Sequence of chain 19.A:
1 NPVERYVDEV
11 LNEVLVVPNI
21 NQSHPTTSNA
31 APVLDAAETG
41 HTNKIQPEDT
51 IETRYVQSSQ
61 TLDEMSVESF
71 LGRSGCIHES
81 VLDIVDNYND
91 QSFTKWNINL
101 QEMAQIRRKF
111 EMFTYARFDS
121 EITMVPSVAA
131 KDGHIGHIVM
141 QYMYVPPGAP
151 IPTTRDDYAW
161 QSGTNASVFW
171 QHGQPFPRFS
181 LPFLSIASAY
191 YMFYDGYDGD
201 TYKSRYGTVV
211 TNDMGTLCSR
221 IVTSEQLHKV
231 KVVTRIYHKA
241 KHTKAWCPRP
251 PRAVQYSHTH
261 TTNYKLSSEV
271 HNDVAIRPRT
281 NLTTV

A protein and the small-molecule ligand that binds it are described below.
Small molecule (SMILES): Cc1cc(CCCOc2c(C)cc(-c3nnn(C)n3)cc2C)on1

Binding-site contacts:
Ligand atom C4 contacts residue LEU100 of chain 19.A at 3.9 Å (hydrophobic).
Ligand atom C5B contacts residue LEU181 of chain 19.A at 3.6 Å (hydrophobic).
Ligand atom C1B contacts residue ILE98 of chain 19.A at 3.7 Å (hydrophobic).
Ligand atom C2A contacts residue PHE179 of chain 19.A at 3.5 Å (hydrophobic).
Ligand atom N5A contacts residue PHE179 of chain 19.A at 3.3 Å.
Ligand atom N2 contacts residue LEU100 of chain 19.A at 3.8 Å.
Ligand atom C1C contacts residue MET214 of chain 19.A at 3.2 Å (hydrophobic).
Ligand atom N5A contacts residue MET124 of chain 19.A at 3.9 Å.
Ligand atom C3 contacts residue LEU100 of chain 19.A at 3.8 Å (hydrophobic).
Ligand atom C4 contacts residue MET214 of chain 19.A at 3.7 Å (hydrophobic).
Ligand atom C6B contacts residue LEU181 of chain 19.A at 3.5 Å (hydrophobic).
Ligand atom N4A contacts residue TYR144 of chain 19.A at 3.7 Å.
Ligand atom N2 contacts residue MET214 of chain 19.A at 3.8 Å.
Ligand atom N3A contacts residue PHE179 of chain 19.A at 3.7 Å.
Ligand atom N1A contacts residue PHE179 of chain 19.A at 3.3 Å.
Ligand atom O1B contacts residue ILE98 of chain 19.A at 3.2 Å.
Ligand atom N1A contacts residue MET124 of chain 19.A at 3.6 Å.
Ligand atom N1A contacts residue LEU217 of chain 19.A at 3.3 Å.
Ligand atom N5A contacts residue LEU217 of chain 19.A at 3.6 Å.
Ligand atom CM6 contacts residue LEU184 of chain 19.A at 3.7 Å (hydrophobic).
Ligand atom N4A contacts residue PHE179 of chain 19.A at 3.5 Å.
Ligand atom C2B contacts residue ILE122 of chain 19.A at 4.0 Å (hydrophobic).
Ligand atom N3A contacts residue TYR144 of chain 19.A at 3.2 Å.
Ligand atom C4 contacts residue TYR190 of chain 19.A at 3.7 Å (hydrophobic).
Ligand atom CM4 contacts residue TYR142 of chain 19.A at 3.7 Å (hydrophobic).
Ligand atom CM2 contacts residue ILE122 of chain 19.A at 3.8 Å (hydrophobic).
Ligand atom O1 contacts residue LEU100 of chain 19.A at 3.7 Å.
Ligand atom O1 contacts residue MET214 of chain 19.A at 3.2 Å.
Ligand atom C2A contacts residue LEU217 of chain 19.A at 4.0 Å (hydrophobic).
Ligand atom CM4 contacts residue ALA166 of chain 19.A at 3.1 Å (hydrophobic).
Ligand atom CM2 contacts residue ILE77 of chain 19.A at 3.8 Å (hydrophobic).
Ligand atom CM6 contacts residue TYR144 of chain 19.A at 3.7 Å (hydrophobic).
Ligand atom C6B contacts residue ILE98 of chain 19.A at 3.8 Å (hydrophobic).
Ligand atom CM4 contacts residue VAL168 of chain 19.A at 3.9 Å (hydrophobic).
Ligand atom C1B contacts residue LEU181 of chain 19.A at 4.0 Å (hydrophobic).
Ligand atom CM4 contacts residue TYR144 of chain 19.A at 3.8 Å (hydrophobic).
Ligand atom C5 contacts residue MET214 of chain 19.A at 3.4 Å (hydrophobic).
Ligand atom CM3 contacts residue TYR190 of chain 19.A at 3.6 Å (hydrophobic).
Ligand atom C5B contacts residue TYR144 of chain 19.A at 3.8 Å (hydrophobic).
Ligand atom CM6 contacts residue LEU181 of chain 19.A at 3.8 Å (hydrophobic).